Binding-site contacts:
Ligand atom FBS contacts residue JGR1 of chain 1.M at 3.9 Å.
Ligand atom CBI contacts residue LEU64 of chain 1.C at 3.8 Å (hydrophobic).
Ligand atom CBC contacts residue VAL116 of chain 1.C at 3.7 Å (hydrophobic).
Ligand atom NAD contacts residue VAL57 of chain 1.C at 3.6 Å.
Ligand atom CBA contacts residue TRP51 of chain 1.D at 3.5 Å (hydrophobic).
Ligand atom CAI contacts residue ASN110 of chain 1.C at 3.2 Å.
Ligand atom CAE contacts residue VAL116 of chain 1.C at 3.8 Å (hydrophobic).
Ligand atom FBS contacts residue MET119 of chain 1.D at 3.4 Å.
Ligand atom CAT contacts residue PRO56 of chain 1.C at 3.3 Å (hydrophobic).
Ligand atom CBD contacts residue TRP51 of chain 1.D at 3.4 Å (hydrophobic).
Ligand atom CAN contacts residue TRP51 of chain 1.D at 3.7 Å (hydrophobic).
Ligand atom OAR contacts residue ASP58 of chain 1.C at 2.9 Å (salt-bridge).
Ligand atom OBR contacts residue CYS106 of chain 1.C at 3.6 Å.
Ligand atom CBH contacts residue LEU64 of chain 1.C at 3.7 Å (hydrophobic).
Ligand atom OAR contacts residue VAL57 of chain 1.C at 3.8 Å.
Ligand atom CAK contacts residue LEU62 of chain 1.C at 3.7 Å (hydrophobic).
Ligand atom CBQ contacts residue PHE53 of chain 1.C at 3.5 Å (hydrophobic).
Ligand atom CAX contacts residue TRP51 of chain 1.C at 3.7 Å (hydrophobic).
Ligand atom CAM contacts residue TRP51 of chain 1.D at 3.6 Å (hydrophobic).
Ligand atom CAU contacts residue PRO52 of chain 1.C at 3.5 Å (hydrophobic).
Ligand atom CBP contacts residue LEU62 of chain 1.C at 3.5 Å (hydrophobic).
Ligand atom OBR contacts residue ASN110 of chain 1.C at 3.1 Å (h-bond).
Ligand atom CBB contacts residue TRP51 of chain 1.D at 3.6 Å (hydrophobic).
Ligand atom CBJ contacts residue ASN110 of chain 1.C at 3.4 Å.
Ligand atom CAM contacts residue TRP51 of chain 1.C at 3.5 Å (hydrophobic).
Ligand atom CAU contacts residue TRP51 of chain 1.C at 3.4 Å (hydrophobic).
Ligand atom CAE contacts residue PRO52 of chain 1.C at 3.5 Å (hydrophobic).
Ligand atom CBC contacts residue TRP51 of chain 1.C at 3.4 Å (hydrophobic).
Ligand atom CBQ contacts residue PRO52 of chain 1.C at 3.7 Å (hydrophobic).
Ligand atom CBG contacts residue LEU64 of chain 1.C at 3.7 Å (hydrophobic).
Ligand atom CBQ contacts residue VAL57 of chain 1.C at 3.7 Å (hydrophobic).
Ligand atom CBC contacts residue PRO52 of chain 1.C at 3.7 Å (hydrophobic).
Ligand atom CAT contacts residue LYS55 of chain 1.C at 3.7 Å.
Ligand atom CAN contacts residue TRP51 of chain 1.C at 3.6 Å (hydrophobic).
Ligand atom NAD contacts residue VAL116 of chain 1.C at 3.5 Å.
Ligand atom OAR contacts residue PRO56 of chain 1.C at 3.7 Å.
Ligand atom CBF contacts residue LEU64 of chain 1.C at 3.8 Å (hydrophobic).
Ligand atom CAT contacts residue PRO52 of chain 1.C at 3.6 Å (hydrophobic).
Ligand atom OAR contacts residue LEU62 of chain 1.C at 3.5 Å.
Ligand atom CAC contacts residue VAL116 of chain 1.C at 3.7 Å (hydrophobic).

This protein binds this small molecule.
Small molecule (SMILES): CCS(=O)(=O)Nc1ccc(Oc2c(C)cc(F)cc2C)c(-c2cn(C)c(=O)c3cc(-c4cc(C)c(OCCO)c(C)c4)oc23)c1

Sequence of chain 1.D:
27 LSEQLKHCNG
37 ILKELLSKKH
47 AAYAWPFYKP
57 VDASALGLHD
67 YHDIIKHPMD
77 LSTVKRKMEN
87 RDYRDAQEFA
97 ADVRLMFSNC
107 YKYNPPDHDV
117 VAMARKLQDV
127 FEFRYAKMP

Sequence of chain 1.C:
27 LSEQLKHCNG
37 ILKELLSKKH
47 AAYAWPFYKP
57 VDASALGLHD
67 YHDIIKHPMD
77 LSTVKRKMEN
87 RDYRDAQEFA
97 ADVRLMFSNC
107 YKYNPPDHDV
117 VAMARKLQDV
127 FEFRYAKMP